A small-molecule ligand and the protein it binds are described below.
Small molecule (SMILES): CC(=O)N[C@@H]1[C@@H](O)[C@H](O)[C@@H](CO)O[C@H]1O

Sequence of chain 1.A:
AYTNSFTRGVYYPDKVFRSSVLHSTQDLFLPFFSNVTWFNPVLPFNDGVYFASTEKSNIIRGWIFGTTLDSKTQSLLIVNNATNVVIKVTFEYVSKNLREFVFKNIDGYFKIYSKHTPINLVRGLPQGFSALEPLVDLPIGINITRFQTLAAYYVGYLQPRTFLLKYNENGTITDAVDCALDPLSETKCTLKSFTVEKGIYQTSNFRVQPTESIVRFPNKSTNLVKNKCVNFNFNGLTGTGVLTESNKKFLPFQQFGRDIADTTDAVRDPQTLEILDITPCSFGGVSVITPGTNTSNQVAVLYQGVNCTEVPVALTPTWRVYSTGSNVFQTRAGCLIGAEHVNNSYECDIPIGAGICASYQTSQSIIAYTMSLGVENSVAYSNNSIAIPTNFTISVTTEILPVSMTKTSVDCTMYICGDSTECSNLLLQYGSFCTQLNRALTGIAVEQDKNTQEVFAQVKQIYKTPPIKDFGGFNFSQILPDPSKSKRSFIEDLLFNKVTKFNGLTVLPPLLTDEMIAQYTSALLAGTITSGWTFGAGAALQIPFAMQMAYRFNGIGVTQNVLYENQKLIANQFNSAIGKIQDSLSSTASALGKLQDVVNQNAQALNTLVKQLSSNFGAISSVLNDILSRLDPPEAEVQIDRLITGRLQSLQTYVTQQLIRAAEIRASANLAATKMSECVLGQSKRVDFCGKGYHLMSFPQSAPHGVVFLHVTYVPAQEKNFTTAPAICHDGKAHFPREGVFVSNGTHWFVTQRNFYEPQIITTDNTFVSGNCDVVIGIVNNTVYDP

Sequence of chain 1.B:
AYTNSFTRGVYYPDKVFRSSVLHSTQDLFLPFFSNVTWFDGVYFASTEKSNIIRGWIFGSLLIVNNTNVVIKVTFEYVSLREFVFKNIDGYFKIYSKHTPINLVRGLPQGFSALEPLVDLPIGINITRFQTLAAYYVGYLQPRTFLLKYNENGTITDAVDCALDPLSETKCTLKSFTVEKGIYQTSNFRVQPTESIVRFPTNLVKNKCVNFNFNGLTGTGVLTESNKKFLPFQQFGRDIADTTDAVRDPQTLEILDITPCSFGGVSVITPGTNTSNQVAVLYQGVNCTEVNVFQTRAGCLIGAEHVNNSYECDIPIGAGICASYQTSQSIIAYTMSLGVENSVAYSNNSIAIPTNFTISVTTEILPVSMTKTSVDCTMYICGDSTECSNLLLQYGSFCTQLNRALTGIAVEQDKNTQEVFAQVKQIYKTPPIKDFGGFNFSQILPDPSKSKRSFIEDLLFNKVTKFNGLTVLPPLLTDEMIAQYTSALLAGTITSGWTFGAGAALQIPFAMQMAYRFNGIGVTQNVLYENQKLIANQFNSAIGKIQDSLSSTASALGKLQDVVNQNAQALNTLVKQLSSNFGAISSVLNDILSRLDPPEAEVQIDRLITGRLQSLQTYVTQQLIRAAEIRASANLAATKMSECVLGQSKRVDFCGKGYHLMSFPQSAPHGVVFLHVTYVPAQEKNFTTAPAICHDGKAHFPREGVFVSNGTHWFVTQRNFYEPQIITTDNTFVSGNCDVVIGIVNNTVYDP

Binding-site contacts:
Ligand atom O5 contacts residue ASN711 of chain 1.A at 2.4 Å (h-bond).
Ligand atom O5 contacts residue ASP798 of chain 1.B at 3.3 Å (salt-bridge).
Ligand atom C1 contacts residue ASP798 of chain 1.B at 3.9 Å.
Ligand atom N2 contacts residue ASN711 of chain 1.A at 2.9 Å (h-bond).
Ligand atom C3 contacts residue ASN711 of chain 1.A at 3.8 Å.
Ligand atom C8 contacts residue GLY1133 of chain 1.A at 3.8 Å.
Ligand atom C5 contacts residue ASN711 of chain 1.A at 3.7 Å.
Ligand atom C8 contacts residue ASN711 of chain 1.A at 4.4 Å.
Ligand atom O7 contacts residue ASN711 of chain 1.A at 3.3 Å (h-bond).
Ligand atom C4 contacts residue ASN711 of chain 1.A at 4.2 Å.
Ligand atom C1 contacts residue ASN711 of chain 1.A at 1.4 Å.
Ligand atom C2 contacts residue ASN711 of chain 1.A at 2.5 Å.
Ligand atom C7 contacts residue ASN711 of chain 1.A at 3.3 Å.